Sequence of chain 1.B:
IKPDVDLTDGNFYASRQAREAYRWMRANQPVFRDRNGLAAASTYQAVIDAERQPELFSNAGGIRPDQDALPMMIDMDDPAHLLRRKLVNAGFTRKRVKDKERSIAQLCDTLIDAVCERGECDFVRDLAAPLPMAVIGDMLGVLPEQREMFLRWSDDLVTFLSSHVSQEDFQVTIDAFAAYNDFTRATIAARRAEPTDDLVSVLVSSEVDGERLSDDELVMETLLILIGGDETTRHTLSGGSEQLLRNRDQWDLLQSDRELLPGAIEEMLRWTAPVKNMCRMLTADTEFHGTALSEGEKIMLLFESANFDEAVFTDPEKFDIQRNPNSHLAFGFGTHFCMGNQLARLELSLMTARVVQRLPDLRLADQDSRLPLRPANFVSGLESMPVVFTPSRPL

Binding-site contacts:
Ligand atom C1 contacts residue PHE182 of chain 1.B at 3.9 Å (hydrophobic).
Ligand atom C22 contacts residue ILE68 of chain 1.B at 3.9 Å (hydrophobic).
Ligand atom C24 contacts residue ILE79 of chain 1.B at 4.2 Å (hydrophobic).
Ligand atom C4 contacts residue GLN72 of chain 1.B at 3.9 Å.
Ligand atom C25 contacts residue PHE383 of chain 1.B at 4.0 Å (hydrophobic).
Ligand atom C23 contacts residue LEU229 of chain 1.B at 4.1 Å (hydrophobic).
Ligand atom O1 contacts residue ILE179 of chain 1.B at 3.4 Å.
Ligand atom C11 contacts residue MET225 of chain 1.B at 4.0 Å (hydrophobic).
Ligand atom C24 contacts residue PHE383 of chain 1.B at 3.9 Å (hydrophobic).
Ligand atom C21 contacts residue ILE232 of chain 1.B at 3.7 Å (hydrophobic).
Ligand atom C19 contacts residue LEU162 of chain 1.B at 4.1 Å (hydrophobic).
Ligand atom C15 contacts residue ARG69 of chain 1.B at 4.0 Å.
Ligand atom C26 contacts residue THR237 of chain 1.B at 4.1 Å.
Ligand atom C27 contacts residue HEM1 of chain 1.J at 3.6 Å.
Ligand atom C20 contacts residue MET77 of chain 1.B at 3.8 Å (hydrophobic).
Ligand atom C22 contacts residue PHE383 of chain 1.B at 3.9 Å (hydrophobic).
Ligand atom C16 contacts residue PHE383 of chain 1.B at 3.6 Å (hydrophobic).
Ligand atom C18 contacts residue LEU162 of chain 1.B at 4.0 Å (hydrophobic).
Ligand atom C6 contacts residue GLN72 of chain 1.B at 3.5 Å.
Ligand atom C22 contacts residue MET77 of chain 1.B at 3.9 Å (hydrophobic).
Ligand atom C26 contacts residue GLY233 of chain 1.B at 3.7 Å.
Ligand atom C27 contacts residue GLY233 of chain 1.B at 3.9 Å.
Ligand atom C23 contacts residue PHE383 of chain 1.B at 3.8 Å (hydrophobic).
Ligand atom C3 contacts residue ILE179 of chain 1.B at 4.1 Å (hydrophobic).
Ligand atom C11 contacts residue LEU75 of chain 1.B at 4.3 Å (hydrophobic).
Ligand atom C5 contacts residue GLN72 of chain 1.B at 4.2 Å.
Ligand atom C7 contacts residue GLN72 of chain 1.B at 3.8 Å.
Ligand atom C24 contacts residue LEU229 of chain 1.B at 3.6 Å (hydrophobic).
Ligand atom C26 contacts residue PHE383 of chain 1.B at 4.1 Å (hydrophobic).
Ligand atom C19 contacts residue THR178 of chain 1.B at 4.2 Å.
Ligand atom C26 contacts residue ILE232 of chain 1.B at 3.9 Å (hydrophobic).
Ligand atom C21 contacts residue LEU229 of chain 1.B at 3.8 Å (hydrophobic).
Ligand atom C11 contacts residue LEU228 of chain 1.B at 4.0 Å (hydrophobic).
Ligand atom C7 contacts residue LEU166 of chain 1.B at 4.2 Å (hydrophobic).
Ligand atom C15 contacts residue LEU166 of chain 1.B at 3.9 Å (hydrophobic).
Ligand atom C23 contacts residue ILE232 of chain 1.B at 4.0 Å (hydrophobic).
Ligand atom C9 contacts residue LEU75 of chain 1.B at 3.9 Å (hydrophobic).
Ligand atom C25 contacts residue MET283 of chain 1.B at 4.1 Å (hydrophobic).
Ligand atom C21 contacts residue LEU228 of chain 1.B at 3.9 Å (hydrophobic).
Ligand atom C12 contacts residue LEU228 of chain 1.B at 3.7 Å (hydrophobic).

The small molecule below binds the protein below.
Small molecule (SMILES): CC(C)CCC[C@@H](C)[C@H]1CC[C@H]2[C@@H]3CCC4=CC(=O)CC[C@]4(C)[C@H]3CC[C@]12C